Sequence of chain 1.B:
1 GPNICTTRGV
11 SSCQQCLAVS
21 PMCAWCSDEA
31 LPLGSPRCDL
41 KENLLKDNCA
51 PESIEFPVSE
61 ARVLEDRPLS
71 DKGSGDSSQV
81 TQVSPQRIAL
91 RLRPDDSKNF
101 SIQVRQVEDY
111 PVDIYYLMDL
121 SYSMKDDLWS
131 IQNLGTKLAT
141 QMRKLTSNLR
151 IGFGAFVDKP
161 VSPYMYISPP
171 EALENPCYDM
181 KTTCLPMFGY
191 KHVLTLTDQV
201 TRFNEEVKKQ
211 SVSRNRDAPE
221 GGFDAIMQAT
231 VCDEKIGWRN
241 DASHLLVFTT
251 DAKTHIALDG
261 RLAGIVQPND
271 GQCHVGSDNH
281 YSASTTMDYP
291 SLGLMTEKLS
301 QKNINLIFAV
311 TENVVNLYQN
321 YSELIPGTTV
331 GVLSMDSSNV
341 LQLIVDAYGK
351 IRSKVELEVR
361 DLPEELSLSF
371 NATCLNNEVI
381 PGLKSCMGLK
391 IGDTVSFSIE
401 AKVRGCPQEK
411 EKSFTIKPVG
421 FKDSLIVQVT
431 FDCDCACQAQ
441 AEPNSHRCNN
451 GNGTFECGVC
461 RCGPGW

A small-molecule ligand and the protein it binds are described below.
Small molecule (SMILES): CC(=O)N[C@@H]1[C@@H](O)[C@H](O)[C@@H](CO)O[C@H]1O

Binding-site contacts:
Ligand atom C4 contacts residue ASN99 of chain 1.B at 4.1 Å.
Ligand atom C8 contacts residue ASN99 of chain 1.B at 4.1 Å.
Ligand atom C7 contacts residue PHE100 of chain 1.B at 4.4 Å (hydrophobic).
Ligand atom C2 contacts residue ASN99 of chain 1.B at 2.5 Å.
Ligand atom N2 contacts residue ASN99 of chain 1.B at 3.1 Å (h-bond).
Ligand atom C3 contacts residue ASN99 of chain 1.B at 3.8 Å.
Ligand atom O5 contacts residue ASN99 of chain 1.B at 2.2 Å (h-bond).
Ligand atom O7 contacts residue SER101 of chain 1.B at 3.7 Å.
Ligand atom C7 contacts residue ASN99 of chain 1.B at 3.8 Å.
Ligand atom C1 contacts residue LYS98 of chain 1.B at 4.0 Å.
Ligand atom O7 contacts residue ASN99 of chain 1.B at 4.0 Å.
Ligand atom N2 contacts residue LYS98 of chain 1.B at 3.9 Å.
Ligand atom O6 contacts residue ASN99 of chain 1.B at 4.3 Å.
Ligand atom C5 contacts residue ASN99 of chain 1.B at 3.6 Å.
Ligand atom C1 contacts residue ASN99 of chain 1.B at 1.4 Å.
Ligand atom O7 contacts residue PHE100 of chain 1.B at 4.2 Å.